Binding-site contacts:
Ligand atom CGA contacts residue PHE363 of chain 1.B at 3.6 Å (hydrophobic).
Ligand atom CGD contacts residue TRP128 of chain 1.B at 3.6 Å (hydrophobic).
Ligand atom C2C contacts residue ALA296 of chain 1.B at 3.7 Å (hydrophobic).
Ligand atom CHA contacts residue CYS432 of chain 1.B at 3.4 Å (hydrophobic).
Ligand atom C4B contacts residue CYS432 of chain 1.B at 3.7 Å (hydrophobic).
Ligand atom C3C contacts residue ALA296 of chain 1.B at 3.5 Å (hydrophobic).
Ligand atom CGA contacts residue LYS101 of chain 1.B at 3.3 Å.
Ligand atom O2D contacts residue LEU118 of chain 1.B at 3.3 Å (h-bond).
Ligand atom C4A contacts residue CYS432 of chain 1.B at 3.7 Å (hydrophobic).
Ligand atom O1D contacts residue TRP128 of chain 1.B at 2.8 Å (h-bond).
Ligand atom C1C contacts residue CYS432 of chain 1.B at 3.6 Å (hydrophobic).
Ligand atom C4D contacts residue CYS432 of chain 1.B at 3.7 Å (hydrophobic).
Ligand atom ND contacts residue CYS432 of chain 1.B at 3.2 Å (h-bond).
Ligand atom NC contacts residue CYS432 of chain 1.B at 2.9 Å (h-bond).
Ligand atom O1D contacts residue LEU118 of chain 1.B at 3.6 Å.
Ligand atom CMA contacts residue GLY426 of chain 1.B at 3.6 Å.
Ligand atom O1A contacts residue LYS101 of chain 1.B at 2.7 Å (salt-bridge).
Ligand atom NA contacts residue CYS432 of chain 1.B at 3.1 Å.
Ligand atom O2D contacts residue TRP128 of chain 1.B at 3.6 Å.
Ligand atom CMD contacts residue ILE433 of chain 1.B at 3.6 Å (hydrophobic).
Ligand atom NB contacts residue CYS432 of chain 1.B at 3.1 Å (h-bond).
Ligand atom O2D contacts residue ARG430 of chain 1.B at 2.8 Å (salt-bridge).
Ligand atom CR contacts residue CYS432 of chain 1.B at 2.3 Å.
Ligand atom C2B contacts residue PHE425 of chain 1.B at 3.6 Å (hydrophobic).
Ligand atom CMC contacts residue THR301 of chain 1.B at 3.4 Å.
Ligand atom CMB contacts residue PRO424 of chain 1.B at 3.6 Å (hydrophobic).
Ligand atom CMA contacts residue PRO424 of chain 1.B at 3.5 Å (hydrophobic).
Ligand atom CGD contacts residue LEU118 of chain 1.B at 3.5 Å (hydrophobic).
Ligand atom CAD contacts residue PHE119 of chain 1.B at 3.5 Å (hydrophobic).
Ligand atom CHB contacts residue PRO424 of chain 1.B at 3.5 Å (hydrophobic).
Ligand atom NC contacts residue ALA296 of chain 1.B at 3.6 Å.
Ligand atom CAB contacts residue THR301 of chain 1.B at 3.4 Å.
Ligand atom CMB contacts residue THR359 of chain 1.B at 3.6 Å.
Ligand atom C3B contacts residue PHE425 of chain 1.B at 3.6 Å (hydrophobic).
Ligand atom O2A contacts residue PHE363 of chain 1.B at 3.3 Å.
Ligand atom CBD contacts residue ALA431 of chain 1.B at 3.7 Å (hydrophobic).
Ligand atom C3C contacts residue GLY434 of chain 1.B at 3.7 Å.
Ligand atom CHC contacts residue THR301 of chain 1.B at 3.6 Å.
Ligand atom C1A contacts residue CYS432 of chain 1.B at 3.5 Å (hydrophobic).
Ligand atom C4C contacts residue ALA296 of chain 1.B at 3.4 Å (hydrophobic).

A small-molecule ligand and the protein it binds are described below.
Small molecule (SMILES): C=CC1=C(C)C2=Cc3c(C=C)c(C)c4n3[Cr]35<-N2=C1C=c1c(C)c(CCC(=O)O)c(n13)=CC1=N->5C(=C4)C(C)=C1CCC(=O)O

Sequence of chain 1.B:
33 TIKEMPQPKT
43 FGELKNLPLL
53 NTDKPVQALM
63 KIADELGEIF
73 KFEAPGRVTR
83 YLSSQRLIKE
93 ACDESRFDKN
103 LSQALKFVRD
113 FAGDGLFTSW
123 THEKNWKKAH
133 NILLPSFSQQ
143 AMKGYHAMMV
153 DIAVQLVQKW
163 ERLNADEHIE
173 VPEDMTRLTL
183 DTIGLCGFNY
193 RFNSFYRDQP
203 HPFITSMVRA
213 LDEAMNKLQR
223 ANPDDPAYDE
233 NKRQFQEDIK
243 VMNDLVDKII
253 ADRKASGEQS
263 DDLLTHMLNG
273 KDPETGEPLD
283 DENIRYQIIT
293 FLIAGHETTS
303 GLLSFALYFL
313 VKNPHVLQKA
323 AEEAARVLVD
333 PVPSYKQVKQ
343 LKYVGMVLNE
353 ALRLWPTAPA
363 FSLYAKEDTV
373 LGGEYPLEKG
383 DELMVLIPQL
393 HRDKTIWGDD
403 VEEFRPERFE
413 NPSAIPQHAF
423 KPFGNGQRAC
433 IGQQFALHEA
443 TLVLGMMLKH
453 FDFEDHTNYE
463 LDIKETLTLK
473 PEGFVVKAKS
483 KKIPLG